Sequence of chain 1.B:
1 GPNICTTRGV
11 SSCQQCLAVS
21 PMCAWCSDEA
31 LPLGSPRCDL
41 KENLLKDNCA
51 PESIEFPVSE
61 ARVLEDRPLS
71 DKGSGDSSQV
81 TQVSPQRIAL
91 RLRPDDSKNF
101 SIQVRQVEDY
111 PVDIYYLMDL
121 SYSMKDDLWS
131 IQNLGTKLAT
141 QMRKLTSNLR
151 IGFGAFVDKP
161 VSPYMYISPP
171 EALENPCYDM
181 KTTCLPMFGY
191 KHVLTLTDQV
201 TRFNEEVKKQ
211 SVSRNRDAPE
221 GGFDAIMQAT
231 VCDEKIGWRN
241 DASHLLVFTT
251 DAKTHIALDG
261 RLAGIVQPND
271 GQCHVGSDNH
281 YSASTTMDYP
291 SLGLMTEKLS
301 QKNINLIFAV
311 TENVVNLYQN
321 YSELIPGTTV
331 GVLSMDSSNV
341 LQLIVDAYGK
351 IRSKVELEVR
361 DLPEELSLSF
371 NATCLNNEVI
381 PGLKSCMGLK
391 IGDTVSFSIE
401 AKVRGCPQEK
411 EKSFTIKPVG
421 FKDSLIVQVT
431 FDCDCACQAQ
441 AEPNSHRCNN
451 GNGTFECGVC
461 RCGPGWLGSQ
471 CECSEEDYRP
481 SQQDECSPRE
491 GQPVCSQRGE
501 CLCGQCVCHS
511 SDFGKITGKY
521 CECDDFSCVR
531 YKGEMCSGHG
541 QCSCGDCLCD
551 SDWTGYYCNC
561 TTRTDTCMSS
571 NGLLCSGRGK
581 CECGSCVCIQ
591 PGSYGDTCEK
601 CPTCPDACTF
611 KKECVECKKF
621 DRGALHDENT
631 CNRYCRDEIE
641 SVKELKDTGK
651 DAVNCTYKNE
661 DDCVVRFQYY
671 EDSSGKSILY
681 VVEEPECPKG

Sequence of chain 1.A:
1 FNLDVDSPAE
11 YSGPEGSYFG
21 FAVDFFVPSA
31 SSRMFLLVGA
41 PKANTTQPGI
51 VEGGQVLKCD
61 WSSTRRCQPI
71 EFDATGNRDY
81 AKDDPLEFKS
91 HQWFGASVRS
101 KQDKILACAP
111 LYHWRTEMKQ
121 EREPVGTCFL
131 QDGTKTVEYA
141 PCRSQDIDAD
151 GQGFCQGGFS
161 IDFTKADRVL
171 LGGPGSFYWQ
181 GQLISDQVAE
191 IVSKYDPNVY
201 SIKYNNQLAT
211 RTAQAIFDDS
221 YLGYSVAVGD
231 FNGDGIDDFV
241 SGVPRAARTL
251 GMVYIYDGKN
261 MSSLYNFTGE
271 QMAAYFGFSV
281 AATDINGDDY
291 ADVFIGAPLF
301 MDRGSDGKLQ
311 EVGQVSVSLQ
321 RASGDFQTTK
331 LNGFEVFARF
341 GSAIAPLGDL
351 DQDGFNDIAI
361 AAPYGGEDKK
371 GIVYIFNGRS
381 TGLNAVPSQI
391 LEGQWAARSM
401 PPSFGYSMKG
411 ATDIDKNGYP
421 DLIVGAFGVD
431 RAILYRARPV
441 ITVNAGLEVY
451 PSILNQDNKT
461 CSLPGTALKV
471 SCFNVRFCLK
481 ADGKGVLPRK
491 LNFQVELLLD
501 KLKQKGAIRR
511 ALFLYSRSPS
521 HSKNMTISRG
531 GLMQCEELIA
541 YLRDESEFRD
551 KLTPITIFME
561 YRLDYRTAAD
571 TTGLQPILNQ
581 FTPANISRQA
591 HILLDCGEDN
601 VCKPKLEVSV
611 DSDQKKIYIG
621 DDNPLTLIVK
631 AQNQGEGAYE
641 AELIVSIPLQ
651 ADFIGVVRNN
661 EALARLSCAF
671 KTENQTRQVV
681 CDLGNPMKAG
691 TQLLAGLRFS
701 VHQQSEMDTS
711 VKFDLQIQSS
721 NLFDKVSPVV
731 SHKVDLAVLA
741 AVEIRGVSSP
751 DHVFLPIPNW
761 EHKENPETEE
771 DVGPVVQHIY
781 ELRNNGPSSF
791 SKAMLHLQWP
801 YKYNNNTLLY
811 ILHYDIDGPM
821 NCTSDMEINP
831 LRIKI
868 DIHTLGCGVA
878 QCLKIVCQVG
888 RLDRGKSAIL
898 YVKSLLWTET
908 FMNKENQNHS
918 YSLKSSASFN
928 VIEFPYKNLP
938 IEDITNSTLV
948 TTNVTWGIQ

The protein below binds the small molecule below.
Small molecule (SMILES): CC(=O)N[C@@H]1[C@@H](O)[C@H](O)[C@@H](CO)O[C@H]1O

Binding-site contacts:
Ligand atom C1 contacts residue ARG248 of chain 1.A at 3.9 Å.
Ligand atom C4 contacts residue ARG248 of chain 1.A at 4.1 Å.
Ligand atom C1 contacts residue ASN316 of chain 1.B at 4.4 Å.
Ligand atom C4 contacts residue ASN320 of chain 1.B at 4.2 Å.
Ligand atom C6 contacts residue ASN320 of chain 1.B at 4.5 Å.
Ligand atom O7 contacts residue LEU317 of chain 1.B at 4.0 Å.
Ligand atom C3 contacts residue ASN320 of chain 1.B at 3.8 Å.
Ligand atom C8 contacts residue LEU317 of chain 1.B at 3.6 Å (hydrophobic).
Ligand atom O5 contacts residue ASN320 of chain 1.B at 2.3 Å (h-bond).
Ligand atom C2 contacts residue ASN320 of chain 1.B at 2.5 Å.
Ligand atom C7 contacts residue LEU317 of chain 1.B at 4.2 Å (hydrophobic).
Ligand atom O7 contacts residue ASN320 of chain 1.B at 2.5 Å (h-bond).
Ligand atom O7 contacts residue ARG248 of chain 1.A at 2.8 Å (salt-bridge).
Ligand atom O6 contacts residue ASN320 of chain 1.B at 3.8 Å.
Ligand atom C5 contacts residue ARG248 of chain 1.A at 4.3 Å.
Ligand atom C7 contacts residue ARG248 of chain 1.A at 3.4 Å.
Ligand atom O5 contacts residue ARG248 of chain 1.A at 3.5 Å (salt-bridge).
Ligand atom O3 contacts residue ARG248 of chain 1.A at 4.0 Å.
Ligand atom N2 contacts residue ARG248 of chain 1.A at 3.8 Å.
Ligand atom C8 contacts residue ASN316 of chain 1.B at 3.6 Å.
Ligand atom C8 contacts residue ASN320 of chain 1.B at 4.3 Å.
Ligand atom C3 contacts residue ARG248 of chain 1.A at 4.2 Å.
Ligand atom C7 contacts residue ASN316 of chain 1.B at 3.8 Å.
Ligand atom O7 contacts residue ASN316 of chain 1.B at 3.7 Å.
Ligand atom C2 contacts residue ARG248 of chain 1.A at 3.4 Å.
Ligand atom C1 contacts residue ASN320 of chain 1.B at 1.4 Å.
Ligand atom C5 contacts residue ASN320 of chain 1.B at 3.6 Å.
Ligand atom C8 contacts residue ARG248 of chain 1.A at 4.2 Å.
Ligand atom C7 contacts residue ASN320 of chain 1.B at 3.0 Å.
Ligand atom N2 contacts residue ASN316 of chain 1.B at 4.4 Å.
Ligand atom N2 contacts residue ASN320 of chain 1.B at 3.0 Å (h-bond).